Sequence of chain 2.B:
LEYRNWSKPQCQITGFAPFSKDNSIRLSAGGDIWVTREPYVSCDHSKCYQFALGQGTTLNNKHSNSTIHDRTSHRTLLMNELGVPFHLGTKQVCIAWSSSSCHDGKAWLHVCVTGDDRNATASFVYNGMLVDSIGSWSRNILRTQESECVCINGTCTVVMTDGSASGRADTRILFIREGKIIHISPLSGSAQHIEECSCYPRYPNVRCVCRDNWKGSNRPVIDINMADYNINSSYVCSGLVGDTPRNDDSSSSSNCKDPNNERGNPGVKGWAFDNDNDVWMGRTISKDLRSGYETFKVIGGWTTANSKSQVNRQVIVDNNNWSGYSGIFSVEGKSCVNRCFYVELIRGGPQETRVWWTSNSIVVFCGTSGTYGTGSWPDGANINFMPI

Sequence of chain 2.C:
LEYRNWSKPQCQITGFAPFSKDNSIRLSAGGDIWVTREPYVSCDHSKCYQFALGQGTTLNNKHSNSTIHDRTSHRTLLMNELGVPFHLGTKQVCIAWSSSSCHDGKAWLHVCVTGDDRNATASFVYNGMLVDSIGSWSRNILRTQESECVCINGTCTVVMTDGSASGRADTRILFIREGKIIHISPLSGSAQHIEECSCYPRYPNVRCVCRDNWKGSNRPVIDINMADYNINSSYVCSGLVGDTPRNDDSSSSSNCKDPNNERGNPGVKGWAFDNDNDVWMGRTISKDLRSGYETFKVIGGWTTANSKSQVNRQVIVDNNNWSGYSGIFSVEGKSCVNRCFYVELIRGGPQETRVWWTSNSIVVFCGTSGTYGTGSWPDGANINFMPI

Binding-site contacts:
Ligand atom O4 contacts residue ASN321 of chain 2.C at 3.5 Å (h-bond).
Ligand atom C7 contacts residue ASN128 of chain 2.B at 3.5 Å.
Ligand atom N2 contacts residue ASN128 of chain 2.B at 2.7 Å (h-bond).
Ligand atom C2 contacts residue GLN319 of chain 2.C at 3.7 Å.
Ligand atom N2 contacts residue ASN321 of chain 2.C at 3.9 Å.
Ligand atom O4 contacts residue GLN319 of chain 2.C at 3.8 Å.
Ligand atom O6 contacts residue TYR381 of chain 2.C at 3.6 Å.
Ligand atom O3 contacts residue ASN321 of chain 2.C at 2.8 Å (h-bond).
Ligand atom C3 contacts residue ASN128 of chain 2.B at 3.8 Å.
Ligand atom O6 contacts residue GLY382 of chain 2.C at 2.8 Å (h-bond).
Ligand atom C8 contacts residue ASN321 of chain 2.C at 3.8 Å.
Ligand atom O6 contacts residue THR383 of chain 2.C at 3.6 Å.
Ligand atom C2 contacts residue ARG322 of chain 2.C at 3.7 Å.
Ligand atom O2 contacts residue ARG322 of chain 2.C at 3.2 Å.
Ligand atom O2 contacts residue VAL320 of chain 2.C at 3.6 Å.
Ligand atom C6 contacts residue ARG322 of chain 2.C at 3.9 Å.
Ligand atom C2 contacts residue ASN128 of chain 2.B at 2.4 Å.
Ligand atom O5 contacts residue ASN128 of chain 2.B at 2.4 Å (h-bond).
Ligand atom O4 contacts residue ARG322 of chain 2.C at 3.2 Å (salt-bridge).
Ligand atom C6 contacts residue TYR381 of chain 2.C at 3.6 Å (hydrophobic).
Ligand atom O3 contacts residue VAL320 of chain 2.C at 3.8 Å.
Ligand atom O6 contacts residue VAL320 of chain 2.C at 3.9 Å.
Ligand atom C5 contacts residue ASN128 of chain 2.B at 3.6 Å.
Ligand atom C3 contacts residue ASN321 of chain 2.C at 3.6 Å.
Ligand atom O3 contacts residue GLN319 of chain 2.C at 3.3 Å (h-bond).
Ligand atom C1 contacts residue ASN128 of chain 2.B at 1.4 Å.
Ligand atom O5 contacts residue VAL320 of chain 2.C at 3.8 Å.
Ligand atom O6 contacts residue GLN319 of chain 2.C at 3.7 Å.
Ligand atom C6 contacts residue GLN319 of chain 2.C at 3.6 Å.
Ligand atom O5 contacts residue THR383 of chain 2.C at 3.5 Å.
Ligand atom O6 contacts residue SER318 of chain 2.C at 3.4 Å (h-bond).
Ligand atom O2 contacts residue GLN319 of chain 2.C at 2.6 Å (h-bond).
Ligand atom O3 contacts residue ASP258 of chain 2.C at 3.8 Å.
Ligand atom O5 contacts residue GLY382 of chain 2.C at 3.4 Å.
Ligand atom C3 contacts residue GLN319 of chain 2.C at 3.4 Å.
Ligand atom C8 contacts residue TYR381 of chain 2.C at 3.9 Å (hydrophobic).
Ligand atom O3 contacts residue GLN319 of chain 2.C at 3.5 Å (h-bond).
Ligand atom O4 contacts residue ARG322 of chain 2.C at 3.2 Å (salt-bridge).
Ligand atom C4 contacts residue GLN319 of chain 2.C at 3.4 Å.
Ligand atom C6 contacts residue GLY382 of chain 2.C at 3.5 Å.

A protein and the small-molecule ligand that binds it are described below.
Small molecule (SMILES): CC(=O)N[C@H]1[C@H](O[C@H]2[C@H](O)[C@@H](NC(C)=O)CO[C@@H]2CO)O[C@H](CO)[C@@H](O[C@@H]2O[C@H](CO[C@H]3O[C@H](CO)[C@@H](O)[C@H](O)[C@@H]3O)[C@@H](O)[C@H](O[C@H]3O[C@H](CO)[C@@H](O)[C@H](O)[C@@H]3O[C@H]3O[C@H](CO)[C@@H](O)[C@H](O)[C@@H]3O)[C@@H]2O)[C@@H]1O